Binding-site contacts:
Ligand atom C24 contacts residue 7IT1 of chain 1.L at 0.3 Å.
Ligand atom O31 contacts residue 7IT1 of chain 1.L at 1.0 Å.
Ligand atom C11 contacts residue 7IT1 of chain 1.L at 0.4 Å.
Ligand atom C34 contacts residue 7IT1 of chain 1.L at 0.2 Å.
Ligand atom O18 contacts residue 7IT1 of chain 1.L at 0.2 Å (h-bond).
Ligand atom F23 contacts residue 7IT1 of chain 1.L at 0.5 Å.
Ligand atom O32 contacts residue 7IT1 of chain 1.L at 0.2 Å (h-bond).
Ligand atom C12 contacts residue 7IT1 of chain 1.L at 0.3 Å.
Ligand atom C04 contacts residue 7IT1 of chain 1.L at 0.5 Å.
Ligand atom C17 contacts residue 7IT1 of chain 1.L at 0.3 Å.
Ligand atom C10 contacts residue 7IT1 of chain 1.L at 0.4 Å.
Ligand atom C06 contacts residue 7IT1 of chain 1.L at 0.3 Å.
Ligand atom C33 contacts residue 7IT1 of chain 1.L at 0.3 Å.
Ligand atom N28 contacts residue 7IT1 of chain 1.L at 0.2 Å (h-bond).
Ligand atom C08 contacts residue 7IT1 of chain 1.L at 0.3 Å.
Ligand atom O16 contacts residue 7IT1 of chain 1.L at 0.3 Å (h-bond).
Ligand atom C31 contacts residue 7IT1 of chain 1.L at 0.3 Å.
Ligand atom C22 contacts residue 7IT1 of chain 1.L at 0.4 Å.
Ligand atom C contacts residue 7IT1 of chain 1.L at 0.8 Å.
Ligand atom C21 contacts residue 7IT1 of chain 1.L at 0.3 Å.
Ligand atom N03 contacts residue 7IT1 of chain 1.L at 0.3 Å (h-bond).
Ligand atom N01 contacts residue 7IT1 of chain 1.L at 0.4 Å (h-bond).
Ligand atom C27 contacts residue 7IT1 of chain 1.L at 0.2 Å.
Ligand atom O32 contacts residue ARG340 of chain 1.A at 2.8 Å (salt-bridge).
Ligand atom C07 contacts residue 7IT1 of chain 1.L at 0.3 Å.
Ligand atom C13 contacts residue 7IT1 of chain 1.L at 0.3 Å.
Ligand atom O18 contacts residue TRP291 of chain 1.A at 2.9 Å.
Ligand atom C27 contacts residue ASN289 of chain 1.A at 2.9 Å.
Ligand atom C26 contacts residue 7IT1 of chain 1.L at 0.2 Å.
Ligand atom CL25 contacts residue 7IT1 of chain 1.L at 0.4 Å.
Ligand atom N contacts residue 7IT1 of chain 1.L at 0.5 Å (h-bond).
Ligand atom C05 contacts residue 7IT1 of chain 1.L at 0.3 Å.
Ligand atom C02 contacts residue 7IT1 of chain 1.L at 0.1 Å.
Ligand atom C09 contacts residue 7IT1 of chain 1.L at 0.4 Å.
Ligand atom C00 contacts residue 7IT1 of chain 1.L at 0.4 Å.
Ligand atom N14 contacts residue 7IT1 of chain 1.L at 0.3 Å (h-bond).
Ligand atom C15 contacts residue 7IT1 of chain 1.L at 0.3 Å.
Ligand atom C20 contacts residue 7IT1 of chain 1.L at 0.2 Å.
Ligand atom N19 contacts residue 7IT1 of chain 1.L at 0.3 Å (h-bond).
Ligand atom C32 contacts residue 7IT1 of chain 1.L at 0.4 Å.

The protein below binds the small molecule below.
Small molecule (SMILES): [H]/N=C(/N)NC[C@H]1[C@H](CC[C@@H](O)CO)c2cc(CNC)ccc2[C@@H]1NC(=O)C(=O)Nc1ccc(Cl)c(F)c1

Sequence of chain 1.A:
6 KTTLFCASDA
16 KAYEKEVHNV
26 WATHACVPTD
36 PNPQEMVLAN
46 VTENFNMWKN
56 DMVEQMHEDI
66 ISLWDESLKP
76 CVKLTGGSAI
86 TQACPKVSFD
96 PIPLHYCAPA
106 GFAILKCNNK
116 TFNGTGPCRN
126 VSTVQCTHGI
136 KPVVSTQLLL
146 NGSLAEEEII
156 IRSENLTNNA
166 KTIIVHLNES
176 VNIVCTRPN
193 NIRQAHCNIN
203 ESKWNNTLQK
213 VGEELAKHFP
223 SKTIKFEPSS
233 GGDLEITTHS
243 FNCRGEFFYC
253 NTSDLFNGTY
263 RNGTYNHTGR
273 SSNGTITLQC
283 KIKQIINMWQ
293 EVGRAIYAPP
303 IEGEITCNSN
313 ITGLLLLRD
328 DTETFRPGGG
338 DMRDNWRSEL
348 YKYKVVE